Binding-site contacts:
Ligand atom N11 contacts residue LYS34 of chain 1.C at 4.2 Å.
Ligand atom C1 contacts residue GLU100 of chain 1.C at 4.2 Å.
Ligand atom N6 contacts residue MN1 of chain 1.Q at 4.3 Å.
Ligand atom C1 contacts residue TYR111 of chain 1.C at 4.2 Å (hydrophobic).
Ligand atom O15 contacts residue GLU61 of chain 1.C at 4.0 Å.
Ligand atom C8 contacts residue LYS118 of chain 1.C at 3.9 Å.
Ligand atom O13 contacts residue MN1 of chain 1.R at 2.1 Å.
Ligand atom C2 contacts residue HIS41 of chain 1.C at 3.8 Å.
Ligand atom O15 contacts residue MN1 of chain 1.R at 2.4 Å.
Ligand atom O13 contacts residue ASP89 of chain 1.C at 3.2 Å (salt-bridge).
Ligand atom O13 contacts residue GLU61 of chain 1.C at 4.0 Å.
Ligand atom O12 contacts residue MN1 of chain 1.Q at 2.3 Å.
Ligand atom C3 contacts residue MN1 of chain 1.R at 3.8 Å.
Ligand atom N6 contacts residue LYS115 of chain 1.C at 3.2 Å (salt-bridge).
Ligand atom C2 contacts residue MN1 of chain 1.R at 3.3 Å.
Ligand atom C1 contacts residue HIS41 of chain 1.C at 4.0 Å.
Ligand atom O12 contacts residue ILE101 of chain 1.C at 3.3 Å (h-bond).
Ligand atom C7 contacts residue TYR111 of chain 1.C at 4.4 Å (hydrophobic).
Ligand atom O13 contacts residue GLU100 of chain 1.C at 3.9 Å.
Ligand atom O12 contacts residue TYR111 of chain 1.C at 4.0 Å.
Ligand atom C1 contacts residue LYS115 of chain 1.C at 3.7 Å.
Ligand atom N9 contacts residue LYS118 of chain 1.C at 4.1 Å.
Ligand atom C2 contacts residue GLU100 of chain 1.C at 4.3 Å.
Ligand atom C14 contacts residue MN1 of chain 1.R at 3.4 Å.
Ligand atom O13 contacts residue HIS41 of chain 1.C at 3.0 Å.
Ligand atom O12 contacts residue GLU100 of chain 1.C at 3.5 Å (salt-bridge).
Ligand atom C5 contacts residue LYS115 of chain 1.C at 3.8 Å.
Ligand atom O15 contacts residue LEU87 of chain 1.C at 4.4 Å.
Ligand atom C17 contacts residue LYS118 of chain 1.C at 3.6 Å.
Ligand atom C2 contacts residue MN1 of chain 1.Q at 3.1 Å.
Ligand atom C8 contacts residue TYR111 of chain 1.C at 4.4 Å (hydrophobic).
Ligand atom C8 contacts residue LYS115 of chain 1.C at 3.7 Å.
Ligand atom C1 contacts residue MN1 of chain 1.Q at 3.0 Å.
Ligand atom O13 contacts residue MN1 of chain 1.Q at 2.5 Å.
Ligand atom O12 contacts residue GLY102 of chain 1.C at 4.4 Å.
Ligand atom N6 contacts residue TYR111 of chain 1.C at 3.5 Å (h-bond).
Ligand atom O12 contacts residue HIS41 of chain 1.C at 3.3 Å (h-bond).
Ligand atom C7 contacts residue LYS115 of chain 1.C at 4.0 Å.
Ligand atom O12 contacts residue LYS115 of chain 1.C at 3.9 Å.
Ligand atom O15 contacts residue ASP89 of chain 1.C at 4.4 Å.

Sequence of chain 1.C:
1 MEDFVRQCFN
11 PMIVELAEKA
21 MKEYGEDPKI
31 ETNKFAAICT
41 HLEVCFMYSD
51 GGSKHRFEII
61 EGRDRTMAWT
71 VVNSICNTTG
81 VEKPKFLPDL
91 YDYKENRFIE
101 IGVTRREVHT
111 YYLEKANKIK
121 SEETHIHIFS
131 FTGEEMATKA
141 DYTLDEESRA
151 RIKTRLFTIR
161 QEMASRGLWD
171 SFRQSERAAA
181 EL

This small molecule binds to this protein.
Small molecule (SMILES): Cn1cnc(-c2nc(C(=O)O)c(O)c(=O)[nH]2)c1